The small molecule below binds the protein below.
Small molecule (SMILES): CC(=O)N[C@H]1[C@H](O[C@H]2[C@H](O)[C@@H](NC(C)=O)CO[C@@H]2CO)O[C@H](CO)[C@@H](O)[C@@H]1O

Binding-site contacts:
Ligand atom C1 contacts residue ASN12 of chain 43.F at 2.1 Å.
Ligand atom N2 contacts residue ASN12 of chain 43.F at 3.8 Å.
Ligand atom C7 contacts residue ASN12 of chain 43.F at 3.9 Å.
Ligand atom O5 contacts residue ASN12 of chain 43.F at 2.7 Å (h-bond).
Ligand atom O7 contacts residue ASN12 of chain 43.F at 3.7 Å.
Ligand atom C2 contacts residue ASN12 of chain 43.F at 3.2 Å.
Ligand atom C5 contacts residue ASN12 of chain 43.F at 4.1 Å.

Sequence of chain 43.F:
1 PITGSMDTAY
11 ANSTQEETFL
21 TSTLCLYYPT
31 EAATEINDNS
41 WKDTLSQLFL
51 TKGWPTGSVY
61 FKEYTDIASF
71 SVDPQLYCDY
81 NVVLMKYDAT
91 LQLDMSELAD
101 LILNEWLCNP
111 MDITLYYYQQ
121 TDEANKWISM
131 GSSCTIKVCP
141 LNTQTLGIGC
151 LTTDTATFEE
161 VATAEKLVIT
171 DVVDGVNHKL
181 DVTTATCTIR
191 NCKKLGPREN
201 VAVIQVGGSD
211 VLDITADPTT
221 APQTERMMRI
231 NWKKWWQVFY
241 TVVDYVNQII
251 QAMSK